This protein binds this small molecule.
Small molecule (SMILES): CC(=O)N[C@@H]1[C@@H](O)[C@@H](O)[C@@H](CO)O[C@@H]1O

Sequence of chain 2.A:
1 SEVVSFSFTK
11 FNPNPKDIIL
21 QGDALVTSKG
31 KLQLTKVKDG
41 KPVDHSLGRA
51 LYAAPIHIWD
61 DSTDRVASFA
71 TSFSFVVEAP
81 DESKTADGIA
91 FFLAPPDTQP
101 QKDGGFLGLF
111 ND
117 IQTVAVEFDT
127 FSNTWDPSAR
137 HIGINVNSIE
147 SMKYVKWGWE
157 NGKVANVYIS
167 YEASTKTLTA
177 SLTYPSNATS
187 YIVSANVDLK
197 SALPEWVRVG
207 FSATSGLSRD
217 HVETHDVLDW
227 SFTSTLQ

Binding-site contacts:
Ligand atom C4 contacts residue ASP87 of chain 2.A at 3.5 Å.
Ligand atom N2 contacts residue LEU213 of chain 2.A at 4.3 Å.
Ligand atom C6 contacts residue SER214 of chain 2.A at 3.5 Å.
Ligand atom O3 contacts residue ASP87 of chain 2.A at 2.6 Å (salt-bridge).
Ligand atom C5 contacts residue LEU213 of chain 2.A at 4.3 Å (hydrophobic).
Ligand atom C2 contacts residue ASN129 of chain 2.A at 4.2 Å.
Ligand atom O4 contacts residue ASP87 of chain 2.A at 2.7 Å (salt-bridge).
Ligand atom C3 contacts residue ASP87 of chain 2.A at 3.5 Å.
Ligand atom C6 contacts residue LEU213 of chain 2.A at 3.9 Å (hydrophobic).
Ligand atom O3 contacts residue GLY104 of chain 2.A at 3.9 Å.
Ligand atom O3 contacts residue ASN129 of chain 2.A at 2.9 Å (h-bond).
Ligand atom O6 contacts residue HIS217 of chain 2.A at 3.4 Å (h-bond).
Ligand atom C4 contacts residue LEU213 of chain 2.A at 4.2 Å (hydrophobic).
Ligand atom O3 contacts residue GLY105 of chain 2.A at 3.0 Å (h-bond).
Ligand atom C4 contacts residue PHE127 of chain 2.A at 3.8 Å (hydrophobic).
Ligand atom C3 contacts residue GLY105 of chain 2.A at 4.2 Å.
Ligand atom C4 contacts residue ALA86 of chain 2.A at 4.1 Å (hydrophobic).
Ligand atom C7 contacts residue GLY105 of chain 2.A at 3.8 Å.
Ligand atom C3 contacts residue ASN129 of chain 2.A at 3.5 Å.
Ligand atom C6 contacts residue PHE127 of chain 2.A at 4.1 Å (hydrophobic).
Ligand atom C2 contacts residue LEU213 of chain 2.A at 3.8 Å (hydrophobic).
Ligand atom C6 contacts residue HIS217 of chain 2.A at 3.6 Å.
Ligand atom C3 contacts residue PHE127 of chain 2.A at 3.6 Å (hydrophobic).
Ligand atom C7 contacts residue ASN129 of chain 2.A at 3.8 Å.
Ligand atom O4 contacts residue LEU213 of chain 2.A at 2.9 Å (h-bond).
Ligand atom C8 contacts residue ASN129 of chain 2.A at 4.2 Å.
Ligand atom C1 contacts residue LEU213 of chain 2.A at 4.0 Å (hydrophobic).
Ligand atom N2 contacts residue ASN129 of chain 2.A at 3.6 Å (h-bond).
Ligand atom O6 contacts residue SER214 of chain 2.A at 2.7 Å (h-bond).
Ligand atom O7 contacts residue LEU213 of chain 2.A at 3.6 Å.
Ligand atom O7 contacts residue GLY104 of chain 2.A at 3.8 Å.
Ligand atom C7 contacts residue LEU213 of chain 2.A at 4.2 Å (hydrophobic).
Ligand atom O4 contacts residue GLY212 of chain 2.A at 3.3 Å.
Ligand atom O7 contacts residue ASP103 of chain 2.A at 4.0 Å.
Ligand atom O3 contacts residue PHE127 of chain 2.A at 3.9 Å.
Ligand atom C8 contacts residue TRP131 of chain 2.A at 4.2 Å (hydrophobic).
Ligand atom C5 contacts residue PHE127 of chain 2.A at 3.8 Å (hydrophobic).
Ligand atom O5 contacts residue LEU213 of chain 2.A at 3.8 Å.
Ligand atom O7 contacts residue GLY105 of chain 2.A at 2.9 Å (h-bond).
Ligand atom O4 contacts residue ALA86 of chain 2.A at 3.9 Å.